This small molecule binds to this protein.
Small molecule (SMILES): CC(=O)N[C@H]1[C@H](O[C@H]2[C@H](O)[C@@H](NC(C)=O)CO[C@@H]2CO)O[C@H](CO)[C@@H](O)[C@@H]1O

Sequence of chain 1.A:
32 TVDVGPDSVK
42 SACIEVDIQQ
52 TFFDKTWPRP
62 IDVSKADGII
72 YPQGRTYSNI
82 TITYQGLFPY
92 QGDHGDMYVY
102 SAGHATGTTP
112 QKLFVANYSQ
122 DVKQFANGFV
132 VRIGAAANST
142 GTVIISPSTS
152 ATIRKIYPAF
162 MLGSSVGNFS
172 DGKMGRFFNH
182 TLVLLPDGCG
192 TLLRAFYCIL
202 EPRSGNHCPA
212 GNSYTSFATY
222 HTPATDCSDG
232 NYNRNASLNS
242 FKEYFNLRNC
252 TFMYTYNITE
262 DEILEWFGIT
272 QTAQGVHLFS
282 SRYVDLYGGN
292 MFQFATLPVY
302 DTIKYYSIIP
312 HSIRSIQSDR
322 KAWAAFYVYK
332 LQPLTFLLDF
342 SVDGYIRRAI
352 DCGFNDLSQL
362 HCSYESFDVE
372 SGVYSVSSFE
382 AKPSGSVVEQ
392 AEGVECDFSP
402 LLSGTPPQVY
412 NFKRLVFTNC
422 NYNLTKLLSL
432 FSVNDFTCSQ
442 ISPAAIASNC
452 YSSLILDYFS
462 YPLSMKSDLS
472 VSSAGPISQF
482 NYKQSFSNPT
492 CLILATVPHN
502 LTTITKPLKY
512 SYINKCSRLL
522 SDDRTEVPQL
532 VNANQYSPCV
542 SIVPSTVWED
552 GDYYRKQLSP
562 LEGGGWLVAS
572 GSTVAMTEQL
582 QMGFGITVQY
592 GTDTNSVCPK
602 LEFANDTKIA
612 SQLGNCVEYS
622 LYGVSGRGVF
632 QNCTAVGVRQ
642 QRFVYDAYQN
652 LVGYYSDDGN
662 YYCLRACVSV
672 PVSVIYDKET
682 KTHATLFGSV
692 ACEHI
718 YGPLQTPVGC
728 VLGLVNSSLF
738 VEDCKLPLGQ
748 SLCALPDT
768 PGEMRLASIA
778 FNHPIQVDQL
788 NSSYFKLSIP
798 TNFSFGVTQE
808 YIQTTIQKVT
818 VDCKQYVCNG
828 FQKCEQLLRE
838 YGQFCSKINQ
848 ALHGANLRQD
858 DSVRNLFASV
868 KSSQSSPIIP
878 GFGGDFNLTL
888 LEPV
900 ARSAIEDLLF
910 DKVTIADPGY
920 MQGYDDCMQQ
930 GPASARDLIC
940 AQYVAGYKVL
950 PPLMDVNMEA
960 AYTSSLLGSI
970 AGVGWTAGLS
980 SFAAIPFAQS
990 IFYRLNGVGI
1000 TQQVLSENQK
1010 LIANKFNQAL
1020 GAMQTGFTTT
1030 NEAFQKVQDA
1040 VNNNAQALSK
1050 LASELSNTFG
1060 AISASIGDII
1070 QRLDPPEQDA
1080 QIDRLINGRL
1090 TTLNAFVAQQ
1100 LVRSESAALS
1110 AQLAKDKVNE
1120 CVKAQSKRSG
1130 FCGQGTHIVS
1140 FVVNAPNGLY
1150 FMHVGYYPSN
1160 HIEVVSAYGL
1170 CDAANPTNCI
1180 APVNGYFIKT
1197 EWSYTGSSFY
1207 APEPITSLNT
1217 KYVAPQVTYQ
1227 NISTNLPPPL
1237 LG

Binding-site contacts:
Ligand atom N2 contacts residue ASN250 of chain 1.A at 3.0 Å (h-bond).
Ligand atom C7 contacts residue ILE200 of chain 1.A at 4.4 Å (hydrophobic).
Ligand atom C8 contacts residue ILE200 of chain 1.A at 3.6 Å (hydrophobic).
Ligand atom C3 contacts residue ASN250 of chain 1.A at 3.8 Å.
Ligand atom C2 contacts residue ASN250 of chain 1.A at 2.5 Å.
Ligand atom C5 contacts residue ASN250 of chain 1.A at 3.7 Å.
Ligand atom O7 contacts residue ASN250 of chain 1.A at 3.5 Å (h-bond).
Ligand atom O5 contacts residue ASN250 of chain 1.A at 2.3 Å (h-bond).
Ligand atom C7 contacts residue ASN250 of chain 1.A at 3.4 Å.
Ligand atom C1 contacts residue ASN250 of chain 1.A at 1.4 Å.
Ligand atom C4 contacts residue ASN250 of chain 1.A at 4.3 Å.
Ligand atom C8 contacts residue ASN250 of chain 1.A at 3.8 Å.